Binding-site contacts:
Ligand atom O1 contacts residue SER70 of chain 50.F at 4.2 Å.
Ligand atom C4 contacts residue VAL31 of chain 50.F at 3.8 Å (hydrophobic).
Ligand atom O5 contacts residue ASN69 of chain 50.F at 2.8 Å (h-bond).
Ligand atom O6 contacts residue NAG1 of chain 50.DA at 3.0 Å.
Ligand atom C6 contacts residue LEU24 of chain 50.F at 4.5 Å (hydrophobic).
Ligand atom C3 contacts residue VAL31 of chain 50.F at 3.0 Å (hydrophobic).
Ligand atom C8 contacts residue ASN69 of chain 50.F at 3.4 Å.
Ligand atom O4 contacts residue NAG1 of chain 50.DA at 3.0 Å.
Ligand atom O1 contacts residue ASN69 of chain 50.F at 2.1 Å (h-bond).
Ligand atom C1 contacts residue VAL31 of chain 50.F at 4.3 Å (hydrophobic).
Ligand atom C8 contacts residue ARG57 of chain 50.F at 4.2 Å.
Ligand atom O3 contacts residue VAL31 of chain 50.F at 3.6 Å.
Ligand atom O1 contacts residue MET33 of chain 50.F at 3.9 Å.
Ligand atom C3 contacts residue NAG1 of chain 50.DA at 3.7 Å.
Ligand atom C5 contacts residue ASN69 of chain 50.F at 3.7 Å.
Ligand atom C5 contacts residue MET33 of chain 50.F at 3.7 Å (hydrophobic).
Ligand atom O1 contacts residue VAL31 of chain 50.F at 3.4 Å (h-bond).
Ligand atom N2 contacts residue ASN69 of chain 50.F at 4.3 Å.
Ligand atom O3 contacts residue NAG1 of chain 50.DA at 2.6 Å (h-bond).
Ligand atom C6 contacts residue ASN69 of chain 50.F at 4.4 Å.
Ligand atom C6 contacts residue NAG1 of chain 50.DA at 4.3 Å.
Ligand atom C4 contacts residue NAG1 of chain 50.DA at 3.2 Å.
Ligand atom O4 contacts residue VAL31 of chain 50.F at 3.3 Å.
Ligand atom C5 contacts residue NAG1 of chain 50.DA at 4.3 Å.
Ligand atom C8 contacts residue SER70 of chain 50.F at 3.7 Å.
Ligand atom O7 contacts residue ASN69 of chain 50.F at 3.8 Å.
Ligand atom C1 contacts residue ASN69 of chain 50.F at 2.7 Å.
Ligand atom C6 contacts residue MET33 of chain 50.F at 3.5 Å (hydrophobic).
Ligand atom C5 contacts residue VAL31 of chain 50.F at 4.2 Å (hydrophobic).
Ligand atom C7 contacts residue ASN69 of chain 50.F at 3.8 Å.
Ligand atom C2 contacts residue ASN69 of chain 50.F at 4.2 Å.
Ligand atom C7 contacts residue SER70 of chain 50.F at 4.4 Å.
Ligand atom O5 contacts residue MET33 of chain 50.F at 4.2 Å.
Ligand atom N2 contacts residue VAL31 of chain 50.F at 4.0 Å.
Ligand atom C2 contacts residue VAL31 of chain 50.F at 4.0 Å (hydrophobic).

Sequence of chain 50.F:
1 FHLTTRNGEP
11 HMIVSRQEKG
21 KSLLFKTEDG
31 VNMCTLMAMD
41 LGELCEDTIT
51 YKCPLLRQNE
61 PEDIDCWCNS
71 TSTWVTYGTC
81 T

The small molecule below binds the protein below.
Small molecule (SMILES): CC(=O)N[C@@H]1[C@@H](O)[C@H](O)[C@@H](CO)O[C@H]1O